A protein and the small-molecule ligand that binds it are described below.
Small molecule (SMILES): Cc1cc(-c2nc3ccccc3o2)cc(C)c1O

Sequence of chain 2.B:
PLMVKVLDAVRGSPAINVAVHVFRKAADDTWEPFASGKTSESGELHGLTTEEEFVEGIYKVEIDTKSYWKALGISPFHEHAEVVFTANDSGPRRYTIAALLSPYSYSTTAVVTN

Sequence of chain 1.B:
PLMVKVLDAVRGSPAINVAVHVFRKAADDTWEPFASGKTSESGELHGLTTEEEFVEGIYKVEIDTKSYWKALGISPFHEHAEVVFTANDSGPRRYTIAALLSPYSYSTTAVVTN

Binding-site contacts:
Ligand atom CAR contacts residue LEU17 of chain 2.B at 3.7 Å (hydrophobic).
Ligand atom CAD contacts residue LYS15 of chain 2.B at 3.4 Å.
Ligand atom CAR contacts residue MR41 of chain 2.D at 1.2 Å.
Ligand atom CAG contacts residue MR41 of chain 2.D at 1.5 Å.
Ligand atom OAC contacts residue LEU110 of chain 1.B at 3.7 Å.
Ligand atom CAA contacts residue SER117 of chain 1.B at 3.4 Å.
Ligand atom CAL contacts residue LEU110 of chain 2.B at 3.7 Å (hydrophobic).
Ligand atom CAL contacts residue MR41 of chain 2.D at 0.4 Å.
Ligand atom CAE contacts residue MR41 of chain 2.D at 1.4 Å.
Ligand atom CAA contacts residue MR41 of chain 2.D at 0.5 Å.
Ligand atom CAO contacts residue LEU110 of chain 2.B at 3.7 Å (hydrophobic).
Ligand atom CAN contacts residue MR41 of chain 2.D at 0.5 Å.
Ligand atom OAK contacts residue ALA108 of chain 1.B at 3.3 Å.
Ligand atom CAM contacts residue MR41 of chain 2.D at 0.4 Å.
Ligand atom CAF contacts residue MR41 of chain 2.D at 1.3 Å.
Ligand atom OAC contacts residue SER117 of chain 2.B at 2.8 Å (h-bond).
Ligand atom NAJ contacts residue LEU17 of chain 1.B at 3.8 Å.
Ligand atom CAE contacts residue LYS15 of chain 1.B at 3.6 Å.
Ligand atom CAH contacts residue MR41 of chain 2.D at 0.5 Å.
Ligand atom CAA contacts residue THR118 of chain 1.B at 3.7 Å.
Ligand atom OAC contacts residue MR41 of chain 2.D at 0.2 Å (h-bond).
Ligand atom CAF contacts residue LYS15 of chain 2.B at 3.5 Å.
Ligand atom CAD contacts residue MR41 of chain 2.D at 0.6 Å.
Ligand atom CAI contacts residue MR41 of chain 2.D at 0.5 Å.
Ligand atom CAO contacts residue MR41 of chain 2.D at 0.3 Å.
Ligand atom OAK contacts residue LEU17 of chain 2.B at 3.4 Å.
Ligand atom NAJ contacts residue MR41 of chain 2.D at 0.9 Å (h-bond).
Ligand atom CAP contacts residue MR41 of chain 2.D at 0.7 Å.
Ligand atom OAK contacts residue MR41 of chain 2.D at 0.9 Å (h-bond).
Ligand atom CAQ contacts residue MR41 of chain 2.D at 0.5 Å.
Ligand atom CAE contacts residue LYS15 of chain 2.B at 3.8 Å.
Ligand atom OAC contacts residue LEU110 of chain 2.B at 3.5 Å.
Ligand atom CAB contacts residue MR41 of chain 2.D at 0.5 Å.
Ligand atom CAD contacts residue LYS15 of chain 1.B at 3.8 Å.
Ligand atom CAA contacts residue THR119 of chain 1.B at 3.8 Å.
Ligand atom CAA contacts residue LEU110 of chain 2.B at 3.6 Å (hydrophobic).
Ligand atom CAO contacts residue SER117 of chain 2.B at 3.8 Å.
Ligand atom OAC contacts residue SER117 of chain 1.B at 3.0 Å (h-bond).
Ligand atom CAB contacts residue SER117 of chain 2.B at 3.5 Å.
Ligand atom CAP contacts residue LEU17 of chain 2.B at 3.7 Å (hydrophobic).